Sequence of chain 1.A:
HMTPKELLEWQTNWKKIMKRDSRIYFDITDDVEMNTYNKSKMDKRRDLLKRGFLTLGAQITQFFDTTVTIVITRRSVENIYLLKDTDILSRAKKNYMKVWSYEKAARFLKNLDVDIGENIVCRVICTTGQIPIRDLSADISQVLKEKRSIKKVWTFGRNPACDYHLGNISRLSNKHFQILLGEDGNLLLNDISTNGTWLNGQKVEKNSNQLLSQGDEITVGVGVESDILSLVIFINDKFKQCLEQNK

This small molecule binds to this protein.
Small molecule (SMILES): C[C@H](NC(=O)[C@H](CCC(=O)O)NC(=O)CNC(=O)CN)C(=O)N[C@H](C(=O)N[C@@H](C)C(=O)N[C@@H](CCC(=O)O)C(=O)N[C@@H](CC(=O)O)C(=O)N[C@@H](C)C=O)[C@@H](C)OP(=O)(O)O

Binding-site contacts:
Ligand atom P contacts residue SER187 of chain 1.A at 3.6 Å.
Ligand atom OG1 contacts residue ARG172 of chain 1.A at 3.3 Å (salt-bridge).
Ligand atom CG contacts residue ARG185 of chain 1.A at 3.7 Å.
Ligand atom O contacts residue ASN209 of chain 1.A at 3.0 Å (h-bond).
Ligand atom CA contacts residue ASN209 of chain 1.A at 3.8 Å.
Ligand atom CA contacts residue ASN209 of chain 1.A at 3.7 Å.
Ligand atom CB contacts residue ASN209 of chain 1.A at 3.5 Å.
Ligand atom C contacts residue ASN209 of chain 1.A at 3.7 Å.
Ligand atom N contacts residue ARG172 of chain 1.A at 3.8 Å.
Ligand atom OD1 contacts residue ASN209 of chain 1.A at 3.5 Å (h-bond).
Ligand atom CA contacts residue SER184 of chain 1.A at 3.7 Å.
Ligand atom N contacts residue ASN209 of chain 1.A at 2.9 Å (h-bond).
Ligand atom CG contacts residue THR208 of chain 1.A at 3.8 Å.
Ligand atom O contacts residue ASN188 of chain 1.A at 2.8 Å (h-bond).
Ligand atom OD2 contacts residue ASN209 of chain 1.A at 3.3 Å.
Ligand atom O1P contacts residue SER187 of chain 1.A at 2.8 Å (h-bond).
Ligand atom CG2 contacts residue ARG185 of chain 1.A at 3.7 Å.
Ligand atom CA contacts residue ASN188 of chain 1.A at 3.3 Å.
Ligand atom CA contacts residue ARG172 of chain 1.A at 3.5 Å.
Ligand atom OE1 contacts residue ARG172 of chain 1.A at 3.8 Å.
Ligand atom CB contacts residue SER184 of chain 1.A at 3.4 Å.
Ligand atom OD1 contacts residue ARG185 of chain 1.A at 3.1 Å (salt-bridge).
Ligand atom CG2 contacts residue SER184 of chain 1.A at 3.6 Å.
Ligand atom O2P contacts residue SER187 of chain 1.A at 3.3 Å.
Ligand atom P contacts residue ASN188 of chain 1.A at 3.8 Å.
Ligand atom O contacts residue ARG185 of chain 1.A at 3.8 Å.
Ligand atom C contacts residue SER184 of chain 1.A at 3.8 Å.
Ligand atom CG contacts residue ASN209 of chain 1.A at 3.3 Å.
Ligand atom O contacts residue ARG172 of chain 1.A at 3.3 Å (salt-bridge).
Ligand atom CG2 contacts residue LEU186 of chain 1.A at 3.6 Å (hydrophobic).
Ligand atom OG1 contacts residue SER187 of chain 1.A at 3.3 Å.
Ligand atom O1P contacts residue THR208 of chain 1.A at 2.6 Å (h-bond).
Ligand atom O2P contacts residue ASN188 of chain 1.A at 2.8 Å (h-bond).
Ligand atom CA contacts residue SER184 of chain 1.A at 3.8 Å.
Ligand atom OD2 contacts residue ARG185 of chain 1.A at 3.0 Å (salt-bridge).
Ligand atom N contacts residue ARG172 of chain 1.A at 3.6 Å.
Ligand atom OG1 contacts residue LEU186 of chain 1.A at 3.7 Å.
Ligand atom N contacts residue SER184 of chain 1.A at 2.9 Å (h-bond).
Ligand atom C contacts residue ASN188 of chain 1.A at 3.5 Å.
Ligand atom O contacts residue ASN188 of chain 1.A at 3.8 Å.